The small molecule below binds the protein below.
Small molecule (SMILES): O=C(Nc1cccc(-c2n[nH]c3ccc(-c4nc[nH]n4)cc23)c1)c1ccco1

Sequence of chain 1.A:
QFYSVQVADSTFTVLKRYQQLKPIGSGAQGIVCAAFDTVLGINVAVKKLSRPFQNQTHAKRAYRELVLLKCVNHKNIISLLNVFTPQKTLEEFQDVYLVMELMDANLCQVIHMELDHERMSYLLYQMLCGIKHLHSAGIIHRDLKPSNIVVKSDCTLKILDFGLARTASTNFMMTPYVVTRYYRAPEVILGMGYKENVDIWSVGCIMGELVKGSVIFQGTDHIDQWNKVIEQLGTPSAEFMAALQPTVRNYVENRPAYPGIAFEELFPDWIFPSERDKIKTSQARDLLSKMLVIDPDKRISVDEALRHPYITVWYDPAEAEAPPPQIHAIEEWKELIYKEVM

Binding-site contacts:
Ligand atom N7 contacts residue GLU107 of chain 1.A at 2.7 Å (salt-bridge).
Ligand atom N8 contacts residue GLU107 of chain 1.A at 3.5 Å (salt-bridge).
Ligand atom C11 contacts residue ILE30 of chain 1.A at 3.8 Å (hydrophobic).
Ligand atom N7 contacts residue MET109 of chain 1.A at 3.7 Å.
Ligand atom C14 contacts residue GLN115 of chain 1.A at 3.9 Å.
Ligand atom C17 contacts residue VAL38 of chain 1.A at 3.7 Å (hydrophobic).
Ligand atom N8 contacts residue MET109 of chain 1.A at 2.9 Å (h-bond).
Ligand atom O23 contacts residue ASP110 of chain 1.A at 3.9 Å.
Ligand atom C1 contacts residue LEU166 of chain 1.A at 3.8 Å (hydrophobic).
Ligand atom N16 contacts residue ASP110 of chain 1.A at 3.4 Å (salt-bridge).
Ligand atom C10 contacts residue ILE30 of chain 1.A at 3.8 Å (hydrophobic).
Ligand atom C6 contacts residue GLU107 of chain 1.A at 3.8 Å.
Ligand atom C6 contacts residue ALA51 of chain 1.A at 3.7 Å (hydrophobic).
Ligand atom C17 contacts residue LEU166 of chain 1.A at 3.7 Å (hydrophobic).
Ligand atom C12 contacts residue MET109 of chain 1.A at 3.4 Å (hydrophobic).
Ligand atom C24 contacts residue ASP110 of chain 1.A at 3.8 Å.
Ligand atom C15 contacts residue VAL156 of chain 1.A at 3.9 Å (hydrophobic).
Ligand atom N21 contacts residue LEU166 of chain 1.A at 3.9 Å.
Ligand atom N21 contacts residue VAL38 of chain 1.A at 3.8 Å.
Ligand atom C3 contacts residue ALA51 of chain 1.A at 3.9 Å (hydrophobic).
Ligand atom C11 contacts residue MET109 of chain 1.A at 3.2 Å (hydrophobic).
Ligand atom C12 contacts residue ALA111 of chain 1.A at 3.9 Å (hydrophobic).
Ligand atom C14 contacts residue ALA111 of chain 1.A at 3.8 Å (hydrophobic).
Ligand atom C2 contacts residue MET106 of chain 1.A at 3.8 Å (hydrophobic).
Ligand atom C20 contacts residue VAL38 of chain 1.A at 3.8 Å (hydrophobic).
Ligand atom C22 contacts residue MET109 of chain 1.A at 3.9 Å (hydrophobic).
Ligand atom N8 contacts residue LEU108 of chain 1.A at 3.6 Å.
Ligand atom C14 contacts residue ASN112 of chain 1.A at 3.6 Å.
Ligand atom C12 contacts residue ASP110 of chain 1.A at 3.8 Å.
Ligand atom C2 contacts residue LEU166 of chain 1.A at 3.5 Å (hydrophobic).
Ligand atom C3 contacts residue LEU166 of chain 1.A at 3.7 Å (hydrophobic).
Ligand atom C25 contacts residue MET109 of chain 1.A at 3.4 Å (hydrophobic).
Ligand atom N7 contacts residue LEU108 of chain 1.A at 3.8 Å.
Ligand atom N19 contacts residue VAL38 of chain 1.A at 3.7 Å.
Ligand atom C13 contacts residue ALA111 of chain 1.A at 3.7 Å (hydrophobic).
Ligand atom N18 contacts residue VAL38 of chain 1.A at 3.5 Å.
Ligand atom N16 contacts residue MET109 of chain 1.A at 2.8 Å (h-bond).
Ligand atom C11 contacts residue LEU108 of chain 1.A at 3.7 Å (hydrophobic).
Ligand atom N7 contacts residue ALA51 of chain 1.A at 3.7 Å.
Ligand atom C22 contacts residue ASP110 of chain 1.A at 3.5 Å.